This small molecule binds to this protein.
Small molecule (SMILES): COc1ccc2c(c1OCc1ccccc1)C[C@@H](C(=O)O)N(C(=O)C(c1ccccc1)c1ccccc1)C2

Binding-site contacts:
Ligand atom CAZ contacts residue ILE381 of chain 1.B at 3.5 Å (hydrophobic).
Ligand atom CAU contacts residue MET205 of chain 1.B at 3.3 Å (hydrophobic).
Ligand atom CBI contacts residue TYR185 of chain 1.B at 3.6 Å (hydrophobic).
Ligand atom CAZ contacts residue MET205 of chain 1.B at 3.9 Å (hydrophobic).
Ligand atom CAC contacts residue TRP177 of chain 1.B at 3.9 Å (hydrophobic).
Ligand atom OXX contacts residue PHE349 of chain 1.B at 3.6 Å.
Ligand atom CBB contacts residue LEU201 of chain 1.B at 3.7 Å (hydrophobic).
Ligand atom CAY contacts residue ILE381 of chain 1.B at 3.5 Å (hydrophobic).
Ligand atom CAU contacts residue ILE209 of chain 1.B at 3.9 Å (hydrophobic).
Ligand atom CBL contacts residue TYR128 of chain 1.B at 3.8 Å (hydrophobic).
Ligand atom CBA contacts residue PHE385 of chain 1.B at 3.4 Å (hydrophobic).
Ligand atom CBD contacts residue GLY198 of chain 1.B at 3.7 Å.
Ligand atom CAR contacts residue LYS292 of chain 1.B at 3.8 Å.
Ligand atom CBC contacts residue GLY198 of chain 1.B at 3.4 Å.
Ligand atom C contacts residue LYS292 of chain 1.B at 3.7 Å.
Ligand atom OAB contacts residue TRP177 of chain 1.B at 3.2 Å.
Ligand atom CBA contacts residue MET205 of chain 1.B at 3.6 Å (hydrophobic).
Ligand atom CAY contacts residue TRP346 of chain 1.B at 3.7 Å (hydrophobic).
Ligand atom CAT contacts residue PHE206 of chain 1.B at 3.5 Å (hydrophobic).
Ligand atom CBC contacts residue LEU201 of chain 1.B at 3.9 Å (hydrophobic).
Ligand atom CAZ contacts residue PHE385 of chain 1.B at 3.3 Å (hydrophobic).
Ligand atom CAS contacts residue LYS292 of chain 1.B at 3.9 Å.
Ligand atom CAG contacts residue THR202 of chain 1.B at 3.5 Å.
Ligand atom CBA contacts residue LEU201 of chain 1.B at 3.9 Å (hydrophobic).
Ligand atom CAV contacts residue MET205 of chain 1.B at 3.2 Å (hydrophobic).
Ligand atom CAX contacts residue TRP346 of chain 1.B at 3.8 Å (hydrophobic).
Ligand atom CAR contacts residue PHE349 of chain 1.B at 3.6 Å (hydrophobic).
Ligand atom O contacts residue LYS292 of chain 1.B at 3.0 Å (salt-bridge).
Ligand atom CBC contacts residue ARG259 of chain 1.B at 3.5 Å.
Ligand atom CBL contacts residue TRP177 of chain 1.B at 3.7 Å (hydrophobic).
Ligand atom CBK contacts residue TYR128 of chain 1.B at 3.2 Å (hydrophobic).
Ligand atom CD2 contacts residue LEU201 of chain 1.B at 3.8 Å (hydrophobic).
Ligand atom CD2 contacts residue ARG259 of chain 1.B at 3.5 Å.
Ligand atom CAG contacts residue ARG259 of chain 1.B at 3.6 Å.
Ligand atom CAN contacts residue THR202 of chain 1.B at 3.9 Å.
Ligand atom CAA contacts residue CYS272 of chain 1.B at 3.3 Å (hydrophobic).
Ligand atom CAA contacts residue TYR180 of chain 1.B at 3.5 Å (hydrophobic).
Ligand atom OAO contacts residue THR202 of chain 1.B at 2.9 Å (h-bond).
Ligand atom CBD contacts residue TRP177 of chain 1.B at 3.8 Å (hydrophobic).
Ligand atom OXX contacts residue LYS292 of chain 1.B at 3.8 Å.

Sequence of chain 1.B:
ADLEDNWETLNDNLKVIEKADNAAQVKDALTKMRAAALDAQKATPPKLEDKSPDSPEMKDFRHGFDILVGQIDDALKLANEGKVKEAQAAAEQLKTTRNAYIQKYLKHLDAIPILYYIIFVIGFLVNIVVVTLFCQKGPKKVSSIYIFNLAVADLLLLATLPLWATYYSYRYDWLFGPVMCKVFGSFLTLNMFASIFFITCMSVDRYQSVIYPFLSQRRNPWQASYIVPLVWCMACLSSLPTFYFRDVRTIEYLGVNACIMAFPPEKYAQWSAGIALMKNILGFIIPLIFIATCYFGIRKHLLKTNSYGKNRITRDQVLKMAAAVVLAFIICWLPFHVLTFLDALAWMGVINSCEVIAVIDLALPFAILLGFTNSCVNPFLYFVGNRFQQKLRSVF